A small-molecule ligand and the protein it binds are described below.
Small molecule (SMILES): CC(=O)N[C@@H]1[C@@H](O)[C@H](O)[C@@H](CO)O[C@H]1O

Sequence of chain 1.Y:
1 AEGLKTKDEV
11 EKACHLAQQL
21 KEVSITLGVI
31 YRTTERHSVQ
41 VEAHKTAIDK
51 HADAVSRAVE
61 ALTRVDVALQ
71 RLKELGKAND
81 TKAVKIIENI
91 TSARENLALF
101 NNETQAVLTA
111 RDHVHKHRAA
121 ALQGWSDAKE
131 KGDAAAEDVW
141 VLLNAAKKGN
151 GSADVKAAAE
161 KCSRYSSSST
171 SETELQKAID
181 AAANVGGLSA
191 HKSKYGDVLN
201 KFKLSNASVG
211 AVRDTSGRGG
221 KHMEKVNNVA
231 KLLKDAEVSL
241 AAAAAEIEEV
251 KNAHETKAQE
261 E

Binding-site contacts:
Ligand atom C4 contacts residue ASN102 of chain 1.Y at 4.2 Å.
Ligand atom C7 contacts residue ASN102 of chain 1.Y at 3.8 Å.
Ligand atom C8 contacts residue LEU99 of chain 1.Y at 3.7 Å (hydrophobic).
Ligand atom O7 contacts residue ASN102 of chain 1.Y at 4.2 Å.
Ligand atom O7 contacts residue GLU103 of chain 1.Y at 3.7 Å.
Ligand atom C1 contacts residue ASN102 of chain 1.Y at 1.4 Å.
Ligand atom C5 contacts residue ASN102 of chain 1.Y at 3.7 Å.
Ligand atom C7 contacts residue GLU103 of chain 1.Y at 4.4 Å.
Ligand atom C2 contacts residue ASN102 of chain 1.Y at 2.4 Å.
Ligand atom N2 contacts residue ASN102 of chain 1.Y at 2.9 Å (h-bond).
Ligand atom O5 contacts residue ASN102 of chain 1.Y at 2.4 Å (h-bond).
Ligand atom C6 contacts residue ASN102 of chain 1.Y at 4.3 Å.
Ligand atom C3 contacts residue ASN102 of chain 1.Y at 3.8 Å.
Ligand atom O6 contacts residue ASN102 of chain 1.Y at 4.4 Å.